Sequence of chain 2.B:
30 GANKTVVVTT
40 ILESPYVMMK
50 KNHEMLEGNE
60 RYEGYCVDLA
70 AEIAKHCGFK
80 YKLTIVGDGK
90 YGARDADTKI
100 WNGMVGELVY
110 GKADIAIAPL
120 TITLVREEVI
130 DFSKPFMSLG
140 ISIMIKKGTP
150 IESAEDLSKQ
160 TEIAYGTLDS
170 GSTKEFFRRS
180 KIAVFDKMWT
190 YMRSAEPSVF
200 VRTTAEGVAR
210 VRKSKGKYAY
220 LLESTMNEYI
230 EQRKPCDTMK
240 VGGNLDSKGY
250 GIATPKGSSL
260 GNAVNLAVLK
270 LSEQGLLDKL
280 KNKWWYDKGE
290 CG

Binding-site contacts:
Ligand atom C18 contacts residue PHE135 of chain 2.B at 3.5 Å (hydrophobic).
Ligand atom C4 contacts residue 1ND1 of chain 2.G at 0.9 Å.
Ligand atom C15 contacts residue 1ND1 of chain 2.G at 1.2 Å.
Ligand atom C11 contacts residue 1ND1 of chain 2.G at 1.0 Å.
Ligand atom C11 contacts residue LYS247 of chain 1.B at 3.5 Å.
Ligand atom F3 contacts residue ILE121 of chain 2.B at 3.5 Å.
Ligand atom C8 contacts residue 1ND1 of chain 2.G at 1.1 Å.
Ligand atom N3 contacts residue 1ND1 of chain 2.G at 0.8 Å.
Ligand atom C9 contacts residue 1ND1 of chain 2.G at 1.0 Å.
Ligand atom F1 contacts residue 1ND1 of chain 2.G at 3.5 Å.
Ligand atom C10 contacts residue PRO134 of chain 1.B at 3.6 Å (hydrophobic).
Ligand atom C17 contacts residue PRO134 of chain 2.B at 3.2 Å (hydrophobic).
Ligand atom C7 contacts residue SER271 of chain 1.B at 3.6 Å.
Ligand atom N1 contacts residue 1ND1 of chain 2.G at 3.0 Å.
Ligand atom O contacts residue LYS247 of chain 1.B at 3.6 Å (salt-bridge).
Ligand atom C13 contacts residue SER137 of chain 2.B at 3.5 Å.
Ligand atom C3 contacts residue 1ND1 of chain 2.G at 1.2 Å.
Ligand atom C7 contacts residue PRO134 of chain 1.B at 3.4 Å (hydrophobic).
Ligand atom C12 contacts residue 1ND1 of chain 2.G at 1.5 Å.
Ligand atom C6 contacts residue 1ND1 of chain 2.G at 0.7 Å.
Ligand atom C8 contacts residue PRO134 of chain 1.B at 3.5 Å (hydrophobic).
Ligand atom C14 contacts residue PRO134 of chain 2.B at 3.4 Å (hydrophobic).
Ligand atom C7 contacts residue 1ND1 of chain 2.G at 0.6 Å.
Ligand atom C16 contacts residue PRO134 of chain 2.B at 3.2 Å (hydrophobic).
Ligand atom C16 contacts residue 1ND1 of chain 2.G at 1.1 Å.
Ligand atom C14 contacts residue 1ND1 of chain 2.G at 0.9 Å.
Ligand atom C4 contacts residue MET136 of chain 1.B at 3.6 Å (hydrophobic).
Ligand atom N1 contacts residue GLY248 of chain 2.B at 3.5 Å (h-bond).
Ligand atom C18 contacts residue 1ND1 of chain 2.G at 0.7 Å.
Ligand atom O contacts residue 1ND1 of chain 2.G at 2.3 Å.
Ligand atom C13 contacts residue 1ND1 of chain 2.G at 1.2 Å.
Ligand atom C19 contacts residue 1ND1 of chain 2.G at 0.6 Å.
Ligand atom C5 contacts residue 1ND1 of chain 2.G at 0.6 Å.
Ligand atom C10 contacts residue 1ND1 of chain 2.G at 0.9 Å.
Ligand atom C13 contacts residue MET136 of chain 2.B at 3.4 Å (hydrophobic).
Ligand atom N2 contacts residue 1ND1 of chain 2.G at 1.9 Å.
Ligand atom C17 contacts residue 1ND1 of chain 2.G at 0.6 Å.
Ligand atom O contacts residue SER246 of chain 1.B at 3.6 Å.
Ligand atom F3 contacts residue GLY248 of chain 2.B at 3.1 Å.
Ligand atom C2 contacts residue 1ND1 of chain 2.G at 2.4 Å.

A small-molecule ligand and the protein it binds are described below.
Small molecule (SMILES): O=C(c1ccc(-n2nc(C(F)(F)F)c3c2CCCC3)cc1)N1CCCC1

Sequence of chain 1.B:
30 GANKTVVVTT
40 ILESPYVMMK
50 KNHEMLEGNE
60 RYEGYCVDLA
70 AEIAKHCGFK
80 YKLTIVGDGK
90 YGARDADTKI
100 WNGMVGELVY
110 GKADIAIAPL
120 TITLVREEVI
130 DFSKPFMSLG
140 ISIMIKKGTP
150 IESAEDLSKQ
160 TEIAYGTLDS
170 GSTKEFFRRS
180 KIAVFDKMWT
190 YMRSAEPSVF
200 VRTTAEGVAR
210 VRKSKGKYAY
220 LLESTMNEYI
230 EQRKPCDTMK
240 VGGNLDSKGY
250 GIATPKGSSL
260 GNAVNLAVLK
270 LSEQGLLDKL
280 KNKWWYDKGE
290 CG